A protein and the small-molecule ligand that binds it are described below.
Small molecule (SMILES): N#C[Fe](=C=O)C#N

Sequence of chain 1.D:
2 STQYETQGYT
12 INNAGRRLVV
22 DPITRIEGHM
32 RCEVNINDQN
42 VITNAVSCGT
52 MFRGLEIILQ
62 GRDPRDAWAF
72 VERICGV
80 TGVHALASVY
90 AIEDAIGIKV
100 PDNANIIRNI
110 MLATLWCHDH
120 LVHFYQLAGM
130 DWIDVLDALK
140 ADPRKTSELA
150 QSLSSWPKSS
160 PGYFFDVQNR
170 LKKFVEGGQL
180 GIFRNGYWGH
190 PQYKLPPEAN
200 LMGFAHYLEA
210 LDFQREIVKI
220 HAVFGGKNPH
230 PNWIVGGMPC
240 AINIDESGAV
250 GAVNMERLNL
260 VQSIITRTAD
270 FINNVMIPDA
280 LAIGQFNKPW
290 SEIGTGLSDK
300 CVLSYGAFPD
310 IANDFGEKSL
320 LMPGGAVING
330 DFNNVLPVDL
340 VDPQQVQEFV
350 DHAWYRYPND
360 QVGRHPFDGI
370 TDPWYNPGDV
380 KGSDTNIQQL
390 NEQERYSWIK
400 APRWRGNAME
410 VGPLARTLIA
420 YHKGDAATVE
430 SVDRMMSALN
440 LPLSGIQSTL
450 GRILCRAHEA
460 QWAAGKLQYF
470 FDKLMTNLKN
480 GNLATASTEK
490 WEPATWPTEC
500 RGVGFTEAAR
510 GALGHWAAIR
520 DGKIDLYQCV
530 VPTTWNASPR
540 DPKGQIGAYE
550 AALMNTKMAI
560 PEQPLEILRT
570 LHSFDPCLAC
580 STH

Binding-site contacts:
Ligand atom C2 contacts residue ALA507 of chain 1.D at 3.7 Å (hydrophobic).
Ligand atom C2 contacts residue CYS579 of chain 1.D at 4.2 Å (hydrophobic).
Ligand atom FE contacts residue CYS579 of chain 1.D at 2.4 Å.
Ligand atom N1 contacts residue ARG509 of chain 1.D at 3.8 Å.
Ligand atom O3 contacts residue LEU512 of chain 1.D at 3.8 Å.
Ligand atom N2 contacts residue CSO79 of chain 1.D at 3.5 Å.
Ligand atom C3 contacts residue PRO531 of chain 1.D at 3.9 Å (hydrophobic).
Ligand atom N1 contacts residue CYS579 of chain 1.D at 3.5 Å.
Ligand atom N1 contacts residue PRO531 of chain 1.D at 3.6 Å.
Ligand atom C3 contacts residue VAL530 of chain 1.D at 3.5 Å (hydrophobic).
Ligand atom C3 contacts residue HIS83 of chain 1.D at 3.5 Å.
Ligand atom N2 contacts residue ALA508 of chain 1.D at 3.4 Å (h-bond).
Ligand atom C1 contacts residue CYS579 of chain 1.D at 3.1 Å (hydrophobic).
Ligand atom C1 contacts residue PRO531 of chain 1.D at 3.8 Å (hydrophobic).
Ligand atom FE contacts residue CYS576 of chain 1.D at 4.2 Å.
Ligand atom N2 contacts residue ALA507 of chain 1.D at 3.3 Å.
Ligand atom O3 contacts residue VAL82 of chain 1.D at 3.6 Å.
Ligand atom C1 contacts residue NI1 of chain 1.U at 4.1 Å.
Ligand atom O3 contacts residue CYS579 of chain 1.D at 3.9 Å.
Ligand atom N1 contacts residue THR532 of chain 1.D at 2.9 Å (h-bond).
Ligand atom C3 contacts residue CYS579 of chain 1.D at 3.1 Å (hydrophobic).
Ligand atom C3 contacts residue CSO79 of chain 1.D at 3.0 Å.
Ligand atom N1 contacts residue CYS576 of chain 1.D at 3.8 Å.
Ligand atom C3 contacts residue VAL82 of chain 1.D at 3.9 Å (hydrophobic).
Ligand atom C1 contacts residue CYS576 of chain 1.D at 3.7 Å (hydrophobic).
Ligand atom C2 contacts residue ARG509 of chain 1.D at 3.5 Å.
Ligand atom C2 contacts residue CSO79 of chain 1.D at 3.1 Å.
Ligand atom C1 contacts residue VAL530 of chain 1.D at 3.8 Å (hydrophobic).
Ligand atom C1 contacts residue THR532 of chain 1.D at 3.9 Å.
Ligand atom O3 contacts residue ALA507 of chain 1.D at 3.6 Å.
Ligand atom N2 contacts residue ARG509 of chain 1.D at 3.0 Å (salt-bridge).
Ligand atom C3 contacts residue ALA507 of chain 1.D at 3.9 Å (hydrophobic).
Ligand atom C1 contacts residue ARG509 of chain 1.D at 3.7 Å.
Ligand atom O3 contacts residue CSO79 of chain 1.D at 3.9 Å.
Ligand atom O3 contacts residue HIS83 of chain 1.D at 3.4 Å (h-bond).
Ligand atom N1 contacts residue VAL530 of chain 1.D at 3.9 Å.
Ligand atom O3 contacts residue VAL530 of chain 1.D at 3.3 Å.
Ligand atom FE contacts residue NI1 of chain 1.U at 3.1 Å.
Ligand atom FE contacts residue CSO79 of chain 1.D at 2.4 Å.
Ligand atom O3 contacts residue PRO531 of chain 1.D at 3.5 Å.